Sequence of chain 1.D:
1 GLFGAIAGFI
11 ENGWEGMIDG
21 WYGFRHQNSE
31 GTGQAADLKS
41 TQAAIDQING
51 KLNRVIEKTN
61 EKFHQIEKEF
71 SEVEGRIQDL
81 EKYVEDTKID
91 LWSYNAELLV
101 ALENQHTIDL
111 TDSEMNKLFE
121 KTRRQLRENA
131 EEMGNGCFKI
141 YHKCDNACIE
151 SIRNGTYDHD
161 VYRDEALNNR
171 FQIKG

The protein below binds the small molecule below.
Small molecule (SMILES): CC(=O)N[C@@H]1[C@@H](O)[C@H](O)[C@@H](CO)O[C@H]1O

Binding-site contacts:
Ligand atom C5 contacts residue GLU150 of chain 1.D at 4.2 Å.
Ligand atom C5 contacts residue ALA147 of chain 1.D at 4.4 Å (hydrophobic).
Ligand atom C4 contacts residue ASN154 of chain 1.D at 4.2 Å.
Ligand atom C1 contacts residue SER151 of chain 1.D at 4.2 Å.
Ligand atom C8 contacts residue THR156 of chain 1.D at 3.9 Å.
Ligand atom C7 contacts residue THR156 of chain 1.D at 4.1 Å.
Ligand atom C5 contacts residue ASN154 of chain 1.D at 3.7 Å.
Ligand atom C8 contacts residue ASN154 of chain 1.D at 4.4 Å.
Ligand atom O5 contacts residue THR156 of chain 1.D at 4.3 Å.
Ligand atom O5 contacts residue GLU150 of chain 1.D at 3.3 Å.
Ligand atom C6 contacts residue ALA147 of chain 1.D at 3.4 Å (hydrophobic).
Ligand atom O7 contacts residue ASN154 of chain 1.D at 2.8 Å (h-bond).
Ligand atom C7 contacts residue ASN154 of chain 1.D at 3.1 Å.
Ligand atom N2 contacts residue THR156 of chain 1.D at 3.9 Å.
Ligand atom C6 contacts residue GLU150 of chain 1.D at 3.8 Å.
Ligand atom C1 contacts residue ASN154 of chain 1.D at 1.5 Å.
Ligand atom C3 contacts residue ASN154 of chain 1.D at 3.7 Å.
Ligand atom C6 contacts residue SER151 of chain 1.D at 4.3 Å.
Ligand atom C1 contacts residue GLU150 of chain 1.D at 3.9 Å.
Ligand atom O6 contacts residue ALA147 of chain 1.D at 4.1 Å.
Ligand atom O5 contacts residue SER151 of chain 1.D at 4.0 Å.
Ligand atom N2 contacts residue ASN154 of chain 1.D at 2.9 Å (h-bond).
Ligand atom C1 contacts residue THR156 of chain 1.D at 3.5 Å.
Ligand atom C2 contacts residue THR156 of chain 1.D at 4.3 Å.
Ligand atom O5 contacts residue ASN154 of chain 1.D at 2.4 Å (h-bond).
Ligand atom O6 contacts residue GLU150 of chain 1.D at 3.4 Å.
Ligand atom C2 contacts residue ASN154 of chain 1.D at 2.4 Å.